Binding-site contacts:
Ligand atom O1 contacts residue GLU332 of chain 1.F at 3.1 Å (salt-bridge).
Ligand atom F3 contacts residue VAL145 of chain 1.F at 3.2 Å.
Ligand atom C22 contacts residue SER357 of chain 1.G at 3.6 Å.
Ligand atom C5 contacts residue ALA167 of chain 1.F at 3.9 Å (hydrophobic).
Ligand atom C10 contacts residue ALA167 of chain 1.F at 3.9 Å (hydrophobic).
Ligand atom F1 contacts residue VAL145 of chain 1.F at 3.8 Å.
Ligand atom CL contacts residue TYR361 of chain 1.G at 3.9 Å.
Ligand atom C7 contacts residue IMP1 of chain 1.BA at 3.7 Å.
Ligand atom O2 contacts residue ALA167 of chain 1.F at 3.8 Å.
Ligand atom C10 contacts residue GLU332 of chain 1.F at 3.6 Å.
Ligand atom CL contacts residue GLY360 of chain 1.G at 3.2 Å.
Ligand atom C22 contacts residue GLU332 of chain 1.F at 3.9 Å.
Ligand atom C13 contacts residue GLU332 of chain 1.F at 3.6 Å.
Ligand atom C20 contacts residue PRO48 of chain 1.G at 3.8 Å (hydrophobic).
Ligand atom N3 contacts residue GLU332 of chain 1.F at 3.2 Å (salt-bridge).
Ligand atom C21 contacts residue PRO48 of chain 1.G at 3.7 Å (hydrophobic).
Ligand atom C6 contacts residue ALA167 of chain 1.F at 3.7 Å (hydrophobic).
Ligand atom O1 contacts residue IMP1 of chain 1.BA at 3.5 Å.
Ligand atom N1 contacts residue THR224 of chain 1.F at 3.9 Å.
Ligand atom F2 contacts residue LEU47 of chain 1.G at 3.5 Å.
Ligand atom C21 contacts residue SER357 of chain 1.G at 3.5 Å.
Ligand atom C4 contacts residue GLY306 of chain 1.F at 3.9 Å.
Ligand atom C22 contacts residue TYR361 of chain 1.G at 3.6 Å (hydrophobic).
Ligand atom O1 contacts residue ALA167 of chain 1.F at 3.8 Å.
Ligand atom C3 contacts residue GLY306 of chain 1.F at 3.6 Å.
Ligand atom C17 contacts residue GLU332 of chain 1.F at 3.9 Å.
Ligand atom C13 contacts residue GLY306 of chain 1.F at 3.6 Å.
Ligand atom C3 contacts residue MET305 of chain 1.F at 3.7 Å (hydrophobic).
Ligand atom N1 contacts residue ALA167 of chain 1.F at 3.7 Å.
Ligand atom CL contacts residue HIS168 of chain 1.F at 3.7 Å.
Ligand atom N4 contacts residue GLU332 of chain 1.F at 2.9 Å (salt-bridge).
Ligand atom O1 contacts residue THR224 of chain 1.F at 2.9 Å (h-bond).
Ligand atom C27 contacts residue LEU47 of chain 1.G at 3.9 Å (hydrophobic).
Ligand atom C13 contacts residue VAL330 of chain 1.F at 3.9 Å (hydrophobic).
Ligand atom C12 contacts residue MET311 of chain 1.F at 3.8 Å (hydrophobic).
Ligand atom C1 contacts residue GLY306 of chain 1.F at 3.8 Å.
Ligand atom N1 contacts residue IMP1 of chain 1.BA at 3.2 Å.
Ligand atom C2 contacts residue GLY306 of chain 1.F at 3.5 Å.
Ligand atom O1 contacts residue TYR361 of chain 1.G at 3.6 Å (h-bond).
Ligand atom C7 contacts residue ALA167 of chain 1.F at 3.7 Å (hydrophobic).

Sequence of chain 1.G:
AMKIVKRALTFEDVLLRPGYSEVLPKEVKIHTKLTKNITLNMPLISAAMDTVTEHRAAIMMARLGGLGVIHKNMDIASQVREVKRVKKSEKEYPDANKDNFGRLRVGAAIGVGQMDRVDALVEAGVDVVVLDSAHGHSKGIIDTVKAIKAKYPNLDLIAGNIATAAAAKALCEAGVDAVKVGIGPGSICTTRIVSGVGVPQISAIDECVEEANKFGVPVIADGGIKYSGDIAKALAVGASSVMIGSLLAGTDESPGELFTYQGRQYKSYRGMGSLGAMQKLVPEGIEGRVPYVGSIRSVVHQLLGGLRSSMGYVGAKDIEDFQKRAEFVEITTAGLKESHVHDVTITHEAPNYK

Sequence of chain 1.F:
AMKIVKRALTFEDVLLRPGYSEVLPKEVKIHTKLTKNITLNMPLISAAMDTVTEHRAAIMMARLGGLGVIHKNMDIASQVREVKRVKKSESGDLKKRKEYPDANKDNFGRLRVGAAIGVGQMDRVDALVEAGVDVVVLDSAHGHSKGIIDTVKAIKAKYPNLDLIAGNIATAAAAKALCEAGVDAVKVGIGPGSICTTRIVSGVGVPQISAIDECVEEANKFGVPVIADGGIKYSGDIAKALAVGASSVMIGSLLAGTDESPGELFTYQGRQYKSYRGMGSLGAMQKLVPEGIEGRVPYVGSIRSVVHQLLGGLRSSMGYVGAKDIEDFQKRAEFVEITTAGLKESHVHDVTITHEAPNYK

The protein below binds the small molecule below.
Small molecule (SMILES): C/C(=N\O)c1cccc(C(C)(C)NC(=O)Nc2ccc(Cl)c(-c3nc(C(F)(F)F)cs3)c2)c1